Sequence of chain 1.C:
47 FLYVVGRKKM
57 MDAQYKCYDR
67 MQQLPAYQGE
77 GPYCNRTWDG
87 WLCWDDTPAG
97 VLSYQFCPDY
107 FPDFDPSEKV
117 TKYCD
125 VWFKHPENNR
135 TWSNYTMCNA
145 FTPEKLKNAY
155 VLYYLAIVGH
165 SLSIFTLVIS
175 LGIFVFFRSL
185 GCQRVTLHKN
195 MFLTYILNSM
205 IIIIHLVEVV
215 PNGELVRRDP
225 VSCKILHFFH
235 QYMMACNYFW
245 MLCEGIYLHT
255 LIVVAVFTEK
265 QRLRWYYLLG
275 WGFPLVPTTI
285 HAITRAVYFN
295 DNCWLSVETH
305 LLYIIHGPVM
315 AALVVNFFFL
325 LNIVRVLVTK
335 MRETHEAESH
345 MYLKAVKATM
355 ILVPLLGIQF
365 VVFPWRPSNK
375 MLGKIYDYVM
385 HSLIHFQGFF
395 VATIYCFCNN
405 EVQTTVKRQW

Binding-site contacts:
Ligand atom C2 contacts residue ASN133 of chain 1.C at 2.5 Å.
Ligand atom O5 contacts residue ASN133 of chain 1.C at 2.5 Å (h-bond).
Ligand atom C4 contacts residue ASN133 of chain 1.C at 4.3 Å.
Ligand atom C8 contacts residue ASN133 of chain 1.C at 4.5 Å.
Ligand atom C7 contacts residue ASN133 of chain 1.C at 3.5 Å.
Ligand atom O7 contacts residue ASN133 of chain 1.C at 3.9 Å.
Ligand atom O5 contacts residue PRO130 of chain 1.C at 4.3 Å.
Ligand atom C5 contacts residue ASN133 of chain 1.C at 3.8 Å.
Ligand atom C3 contacts residue ASN133 of chain 1.C at 3.8 Å.
Ligand atom C6 contacts residue PRO130 of chain 1.C at 3.9 Å (hydrophobic).
Ligand atom C1 contacts residue ASN133 of chain 1.C at 1.5 Å.
Ligand atom N2 contacts residue ASN133 of chain 1.C at 2.8 Å (h-bond).

A protein and the small-molecule ligand that binds it are described below.
Small molecule (SMILES): CC(=O)N[C@@H]1[C@@H](O)[C@H](O)[C@@H](CO)O[C@H]1O